Binding-site contacts:
Ligand atom C21 contacts residue LEU41 of chain 1.A at 3.9 Å (hydrophobic).
Ligand atom C04 contacts residue MET121 of chain 1.A at 3.1 Å (hydrophobic).
Ligand atom N24 contacts residue ARG86 of chain 1.A at 3.0 Å (salt-bridge).
Ligand atom C03 contacts residue TYR210 of chain 1.A at 3.9 Å (hydrophobic).
Ligand atom C01 contacts residue LEU207 of chain 1.A at 3.6 Å (hydrophobic).
Ligand atom C05 contacts residue MET121 of chain 1.A at 3.4 Å (hydrophobic).
Ligand atom C01 contacts residue TYR210 of chain 1.A at 3.9 Å (hydrophobic).
Ligand atom O18 contacts residue PHE225 of chain 1.A at 3.6 Å.
Ligand atom C04 contacts residue PHE114 of chain 1.A at 3.6 Å (hydrophobic).
Ligand atom N24 contacts residue MET79 of chain 1.A at 3.9 Å.
Ligand atom C12 contacts residue ASN39 of chain 1.A at 3.2 Å.
Ligand atom C22 contacts residue MET79 of chain 1.A at 3.8 Å (hydrophobic).
Ligand atom C20 contacts residue LEU38 of chain 1.A at 3.2 Å (hydrophobic).
Ligand atom CL26 contacts residue MET79 of chain 1.A at 3.5 Å.
Ligand atom C16 contacts residue TYR210 of chain 1.A at 3.1 Å (hydrophobic).
Ligand atom C19 contacts residue MET79 of chain 1.A at 3.9 Å (hydrophobic).
Ligand atom CL26 contacts residue VAL80 of chain 1.A at 3.5 Å.
Ligand atom C03 contacts residue MET121 of chain 1.A at 3.7 Å (hydrophobic).
Ligand atom C21 contacts residue LEU38 of chain 1.A at 3.7 Å (hydrophobic).
Ligand atom C25 contacts residue PHE98 of chain 1.A at 3.8 Å (hydrophobic).
Ligand atom C12 contacts residue CYS211 of chain 1.A at 3.9 Å (hydrophobic).
Ligand atom O18 contacts residue ASN39 of chain 1.A at 3.3 Å (h-bond).
Ligand atom C05 contacts residue PHE114 of chain 1.A at 3.5 Å (hydrophobic).
Ligand atom O17 contacts residue PHE225 of chain 1.A at 3.6 Å.
Ligand atom N24 contacts residue LEU41 of chain 1.A at 3.8 Å.
Ligand atom C14 contacts residue LEU38 of chain 1.A at 3.7 Å (hydrophobic).
Ligand atom C21 contacts residue MET79 of chain 1.A at 3.7 Å (hydrophobic).
Ligand atom C14 contacts residue ASN39 of chain 1.A at 3.1 Å.
Ligand atom C16 contacts residue THR214 of chain 1.A at 3.8 Å.
Ligand atom C10 contacts residue ASN39 of chain 1.A at 3.7 Å.
Ligand atom S15 contacts residue ASN39 of chain 1.A at 3.8 Å.
Ligand atom O17 contacts residue CYS211 of chain 1.A at 3.3 Å.
Ligand atom O18 contacts residue THR214 of chain 1.A at 3.7 Å.
Ligand atom CL26 contacts residue LEU83 of chain 1.A at 3.8 Å.
Ligand atom C23 contacts residue LEU41 of chain 1.A at 3.8 Å (hydrophobic).
Ligand atom C11 contacts residue ASN39 of chain 1.A at 3.4 Å.
Ligand atom O18 contacts residue LEU35 of chain 1.A at 3.7 Å.
Ligand atom C22 contacts residue PHE98 of chain 1.A at 3.8 Å (hydrophobic).
Ligand atom C16 contacts residue LEU35 of chain 1.A at 3.6 Å (hydrophobic).
Ligand atom N13 contacts residue ASN39 of chain 1.A at 3.2 Å (h-bond).

Sequence of chain 1.A:
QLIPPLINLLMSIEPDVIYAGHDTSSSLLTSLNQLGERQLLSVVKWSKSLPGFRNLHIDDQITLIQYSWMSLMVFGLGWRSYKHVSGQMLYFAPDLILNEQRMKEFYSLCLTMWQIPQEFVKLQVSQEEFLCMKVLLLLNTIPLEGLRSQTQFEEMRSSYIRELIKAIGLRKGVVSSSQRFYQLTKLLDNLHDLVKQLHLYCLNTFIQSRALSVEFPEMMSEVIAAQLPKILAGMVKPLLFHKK

This small molecule binds to this protein.
Small molecule (SMILES): Cc1ccccc1CN(c1ccc(C#N)c(Cl)c1)[C@H]1CCN(S(C)(=O)=O)C1